Sequence of chain 35.A:
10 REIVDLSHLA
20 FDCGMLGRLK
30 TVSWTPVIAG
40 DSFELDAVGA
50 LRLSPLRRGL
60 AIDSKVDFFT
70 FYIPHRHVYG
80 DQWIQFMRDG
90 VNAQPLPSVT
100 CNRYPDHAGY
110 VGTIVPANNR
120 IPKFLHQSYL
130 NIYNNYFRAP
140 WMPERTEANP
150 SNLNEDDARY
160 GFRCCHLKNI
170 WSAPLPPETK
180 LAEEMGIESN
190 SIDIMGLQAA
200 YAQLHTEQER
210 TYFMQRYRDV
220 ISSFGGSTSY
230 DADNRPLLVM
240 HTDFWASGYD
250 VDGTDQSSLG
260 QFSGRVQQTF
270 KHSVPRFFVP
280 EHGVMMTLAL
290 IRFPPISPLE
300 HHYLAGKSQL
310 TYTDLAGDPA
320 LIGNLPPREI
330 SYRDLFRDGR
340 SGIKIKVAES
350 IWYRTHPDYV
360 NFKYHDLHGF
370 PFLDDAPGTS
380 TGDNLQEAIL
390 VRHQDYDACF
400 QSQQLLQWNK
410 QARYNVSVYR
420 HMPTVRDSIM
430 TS

A small-molecule ligand and the protein it binds are described below.
Small molecule (SMILES): Nc1ccn([C@H]2C[C@H](O)[C@@H](COP(=O)(O)O)O2)c(=O)n1

Sequence of chain 34.C:
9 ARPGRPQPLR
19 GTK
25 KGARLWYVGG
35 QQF

Binding-site contacts:
Ligand atom C4' contacts residue ASN414 of chain 35.A at 3.0 Å.
Ligand atom OP1 contacts residue ARG412 of chain 35.A at 3.8 Å.
Ligand atom OP2 contacts residue ARG18 of chain 34.C at 3.7 Å.
Ligand atom P contacts residue ARG412 of chain 35.A at 2.7 Å.
Ligand atom C5' contacts residue ASN414 of chain 35.A at 3.3 Å.
Ligand atom C4' contacts residue VAL47 of chain 35.A at 4.1 Å (hydrophobic).
Ligand atom O5' contacts residue ARG412 of chain 35.A at 3.1 Å (salt-bridge).
Ligand atom O3' contacts residue ARG412 of chain 35.A at 4.3 Å.
Ligand atom C4' contacts residue ARG412 of chain 35.A at 4.4 Å.
Ligand atom OP1 contacts residue LYS21 of chain 34.C at 3.9 Å.
Ligand atom C1' contacts residue ASN414 of chain 35.A at 4.1 Å.
Ligand atom P contacts residue LYS21 of chain 34.C at 3.4 Å.
Ligand atom O3' contacts residue VAL47 of chain 35.A at 3.1 Å.
Ligand atom C3' contacts residue VAL47 of chain 35.A at 4.0 Å (hydrophobic).
Ligand atom C5' contacts residue ARG412 of chain 35.A at 3.0 Å.
Ligand atom O4' contacts residue ASN414 of chain 35.A at 2.9 Å (h-bond).
Ligand atom OP1 contacts residue ARG18 of chain 34.C at 4.0 Å.
Ligand atom OP2 contacts residue ARG412 of chain 35.A at 1.4 Å (salt-bridge).
Ligand atom C2' contacts residue VAL47 of chain 35.A at 4.3 Å (hydrophobic).
Ligand atom OP2 contacts residue LYS21 of chain 34.C at 2.7 Å (salt-bridge).
Ligand atom C3' contacts residue ASN414 of chain 35.A at 4.5 Å.